The small molecule below binds the protein below.
Small molecule (SMILES): O=c1[nH]cnc2c1ncn2[C@@H]1O[C@H](COP(=O)(O)O)[C@@H](O)[C@H]1O

Sequence of chain 3.A:
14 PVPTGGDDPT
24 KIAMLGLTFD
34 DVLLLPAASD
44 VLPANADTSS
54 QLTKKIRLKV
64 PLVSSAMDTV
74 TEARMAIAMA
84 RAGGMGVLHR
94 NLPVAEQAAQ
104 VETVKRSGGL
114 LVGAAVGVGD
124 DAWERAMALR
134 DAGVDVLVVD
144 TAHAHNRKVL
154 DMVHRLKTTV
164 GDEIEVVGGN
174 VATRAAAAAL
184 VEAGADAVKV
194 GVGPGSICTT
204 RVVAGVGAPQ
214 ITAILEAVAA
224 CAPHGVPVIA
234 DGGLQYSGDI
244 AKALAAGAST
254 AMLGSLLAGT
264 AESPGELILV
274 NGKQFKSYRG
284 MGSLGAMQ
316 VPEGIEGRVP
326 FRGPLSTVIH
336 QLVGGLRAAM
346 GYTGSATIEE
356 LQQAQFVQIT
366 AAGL

Binding-site contacts:
Ligand atom C5 contacts residue 6G11 of chain 3.B at 3.7 Å.
Ligand atom C3' contacts residue ASP234 of chain 3.A at 3.5 Å.
Ligand atom O6 contacts residue 6G11 of chain 3.B at 3.2 Å (h-bond).
Ligand atom C2 contacts residue 6G11 of chain 3.B at 3.2 Å.
Ligand atom O2P contacts residue SER258 of chain 3.A at 3.0 Å (h-bond).
Ligand atom C4 contacts residue ILE200 of chain 3.A at 3.7 Å (hydrophobic).
Ligand atom O5' contacts residue GLY198 of chain 3.A at 3.6 Å.
Ligand atom O2P contacts residue TYR281 of chain 3.A at 2.6 Å (h-bond).
Ligand atom C8 contacts residue MET70 of chain 3.A at 3.6 Å (hydrophobic).
Ligand atom O5' contacts residue GLY235 of chain 3.A at 3.6 Å.
Ligand atom O2' contacts residue ASP234 of chain 3.A at 2.7 Å (salt-bridge).
Ligand atom C6 contacts residue GLY285 of chain 3.A at 3.6 Å.
Ligand atom O2' contacts residue 6G11 of chain 3.B at 3.4 Å.
Ligand atom C5 contacts residue MET284 of chain 3.A at 3.7 Å (hydrophobic).
Ligand atom C2 contacts residue GLU318 of chain 3.A at 3.4 Å.
Ligand atom O1P contacts residue GLY198 of chain 3.A at 3.6 Å.
Ligand atom C4' contacts residue ASP234 of chain 3.A at 3.5 Å.
Ligand atom C5 contacts residue ILE200 of chain 3.A at 3.4 Å (hydrophobic).
Ligand atom N3 contacts residue 6G11 of chain 3.B at 3.4 Å.
Ligand atom O2P contacts residue SER199 of chain 3.A at 2.8 Å (h-bond).
Ligand atom N7 contacts residue MET284 of chain 3.A at 3.0 Å (h-bond).
Ligand atom C6 contacts residue GLU318 of chain 3.A at 3.6 Å.
Ligand atom O6 contacts residue MET284 of chain 3.A at 3.3 Å (h-bond).
Ligand atom N1 contacts residue GLU318 of chain 3.A at 2.6 Å (salt-bridge).
Ligand atom O3P contacts residue SER258 of chain 3.A at 3.3 Å (h-bond).
Ligand atom O1P contacts residue SER199 of chain 3.A at 2.9 Å (h-bond).
Ligand atom O6 contacts residue GLY285 of chain 3.A at 2.7 Å (h-bond).
Ligand atom O3P contacts residue GLY257 of chain 3.A at 3.0 Å (h-bond).
Ligand atom O6 contacts residue GLY319 of chain 3.A at 3.3 Å.
Ligand atom C2 contacts residue CYS201 of chain 3.A at 3.3 Å (hydrophobic).
Ligand atom O6 contacts residue GLY283 of chain 3.A at 3.1 Å.
Ligand atom O3' contacts residue ASP234 of chain 3.A at 2.6 Å (salt-bridge).
Ligand atom C6 contacts residue 6G11 of chain 3.B at 2.9 Å.
Ligand atom O3' contacts residue SER68 of chain 3.A at 2.8 Å (h-bond).
Ligand atom C3' contacts residue SER68 of chain 3.A at 3.6 Å.
Ligand atom P contacts residue TYR281 of chain 3.A at 3.7 Å.
Ligand atom O1P contacts residue GLY236 of chain 3.A at 3.0 Å (h-bond).
Ligand atom N1 contacts residue 6G11 of chain 3.B at 2.8 Å (h-bond).
Ligand atom C5' contacts residue TYR281 of chain 3.A at 3.4 Å (hydrophobic).
Ligand atom N7 contacts residue GLY283 of chain 3.A at 3.6 Å.